A small-molecule ligand and the protein it binds are described below.
Small molecule (SMILES): CC(=O)N[C@@H]1[C@@H](O)[C@H](O)[C@@H](CO)O[C@H]1O

Sequence of chain 1.A:
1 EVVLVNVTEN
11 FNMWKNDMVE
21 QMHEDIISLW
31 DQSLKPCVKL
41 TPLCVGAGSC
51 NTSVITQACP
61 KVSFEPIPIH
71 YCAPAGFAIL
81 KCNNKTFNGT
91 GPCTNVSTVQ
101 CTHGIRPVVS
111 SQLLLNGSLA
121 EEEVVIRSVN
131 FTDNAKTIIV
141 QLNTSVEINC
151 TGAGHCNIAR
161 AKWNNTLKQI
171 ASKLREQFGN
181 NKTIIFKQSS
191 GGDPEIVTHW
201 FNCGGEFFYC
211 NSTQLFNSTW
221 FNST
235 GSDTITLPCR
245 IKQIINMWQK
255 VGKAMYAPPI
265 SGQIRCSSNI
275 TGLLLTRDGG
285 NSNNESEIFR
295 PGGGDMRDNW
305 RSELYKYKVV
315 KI

Binding-site contacts:
Ligand atom O5 contacts residue ASN211 of chain 1.A at 2.3 Å (h-bond).
Ligand atom C1 contacts residue ASN211 of chain 1.A at 1.4 Å.
Ligand atom C1 contacts residue THR213 of chain 1.A at 3.4 Å.
Ligand atom C2 contacts residue ASN211 of chain 1.A at 2.4 Å.
Ligand atom O7 contacts residue ASN211 of chain 1.A at 3.9 Å.
Ligand atom N2 contacts residue ASN211 of chain 1.A at 3.0 Å (h-bond).
Ligand atom C8 contacts residue ASN211 of chain 1.A at 3.8 Å.
Ligand atom C7 contacts residue ASN211 of chain 1.A at 3.3 Å.
Ligand atom C4 contacts residue ASN211 of chain 1.A at 4.2 Å.
Ligand atom N2 contacts residue THR213 of chain 1.A at 4.3 Å.
Ligand atom C3 contacts residue GLN188 of chain 1.A at 4.2 Å.
Ligand atom C2 contacts residue THR213 of chain 1.A at 4.2 Å.
Ligand atom C5 contacts residue ASN211 of chain 1.A at 3.6 Å.
Ligand atom O7 contacts residue VAL197 of chain 1.A at 3.8 Å.
Ligand atom O5 contacts residue THR213 of chain 1.A at 3.9 Å.
Ligand atom C5 contacts residue THR213 of chain 1.A at 3.7 Å.
Ligand atom C3 contacts residue THR213 of chain 1.A at 4.2 Å.
Ligand atom O7 contacts residue THR198 of chain 1.A at 4.2 Å.
Ligand atom C3 contacts residue ASN211 of chain 1.A at 3.8 Å.